Sequence of chain 1.B:
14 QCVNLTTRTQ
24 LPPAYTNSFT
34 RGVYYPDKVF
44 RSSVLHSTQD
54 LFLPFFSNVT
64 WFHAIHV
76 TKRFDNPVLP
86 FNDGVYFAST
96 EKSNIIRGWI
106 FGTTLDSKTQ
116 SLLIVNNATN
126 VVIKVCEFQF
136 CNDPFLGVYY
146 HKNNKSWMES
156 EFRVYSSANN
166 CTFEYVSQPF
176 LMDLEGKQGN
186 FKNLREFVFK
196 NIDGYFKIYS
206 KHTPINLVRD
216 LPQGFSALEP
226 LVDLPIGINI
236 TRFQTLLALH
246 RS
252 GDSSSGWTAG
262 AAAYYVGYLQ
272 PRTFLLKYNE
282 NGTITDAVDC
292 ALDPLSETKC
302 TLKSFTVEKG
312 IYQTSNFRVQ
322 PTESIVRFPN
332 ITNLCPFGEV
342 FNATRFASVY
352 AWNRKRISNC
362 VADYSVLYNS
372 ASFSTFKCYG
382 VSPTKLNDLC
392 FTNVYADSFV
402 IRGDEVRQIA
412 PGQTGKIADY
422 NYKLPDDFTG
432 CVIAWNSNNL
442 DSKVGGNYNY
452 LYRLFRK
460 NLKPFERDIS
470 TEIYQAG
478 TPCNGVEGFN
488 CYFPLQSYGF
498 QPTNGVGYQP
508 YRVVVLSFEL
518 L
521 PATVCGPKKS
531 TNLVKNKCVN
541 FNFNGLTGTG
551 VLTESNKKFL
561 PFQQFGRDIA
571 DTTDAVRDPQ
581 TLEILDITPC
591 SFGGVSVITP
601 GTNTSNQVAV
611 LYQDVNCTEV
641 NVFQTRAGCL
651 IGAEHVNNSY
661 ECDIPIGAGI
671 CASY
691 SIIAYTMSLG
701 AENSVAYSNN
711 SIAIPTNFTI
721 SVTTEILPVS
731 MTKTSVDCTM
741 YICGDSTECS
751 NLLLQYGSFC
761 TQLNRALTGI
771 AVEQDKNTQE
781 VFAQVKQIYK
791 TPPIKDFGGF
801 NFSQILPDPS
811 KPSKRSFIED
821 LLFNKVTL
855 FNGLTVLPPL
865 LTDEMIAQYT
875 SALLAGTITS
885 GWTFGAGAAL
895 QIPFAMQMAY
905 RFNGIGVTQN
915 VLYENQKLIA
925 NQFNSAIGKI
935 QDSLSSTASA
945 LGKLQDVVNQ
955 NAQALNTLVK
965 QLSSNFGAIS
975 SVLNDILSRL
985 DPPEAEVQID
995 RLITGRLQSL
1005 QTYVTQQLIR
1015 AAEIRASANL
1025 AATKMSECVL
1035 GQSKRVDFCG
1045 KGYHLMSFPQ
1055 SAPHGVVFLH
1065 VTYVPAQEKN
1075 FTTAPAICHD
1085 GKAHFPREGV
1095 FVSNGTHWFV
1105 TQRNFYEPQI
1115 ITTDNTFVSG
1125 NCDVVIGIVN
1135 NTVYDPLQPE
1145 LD

Binding-site contacts:
Ligand atom C5 contacts residue LEU922 of chain 1.B at 3.7 Å (hydrophobic).
Ligand atom C4 contacts residue ASN717 of chain 1.B at 4.2 Å.
Ligand atom N2 contacts residue GLN1071 of chain 1.B at 4.0 Å.
Ligand atom O5 contacts residue GLN1071 of chain 1.B at 3.8 Å.
Ligand atom C2 contacts residue ASN717 of chain 1.B at 2.5 Å.
Ligand atom C2 contacts residue GLN1071 of chain 1.B at 4.0 Å.
Ligand atom C6 contacts residue GLN926 of chain 1.B at 3.7 Å.
Ligand atom O7 contacts residue LEU922 of chain 1.B at 4.1 Å.
Ligand atom C7 contacts residue ASN717 of chain 1.B at 3.5 Å.
Ligand atom C3 contacts residue ASN717 of chain 1.B at 3.8 Å.
Ligand atom C4 contacts residue LEU922 of chain 1.B at 4.1 Å (hydrophobic).
Ligand atom O5 contacts residue GLN926 of chain 1.B at 4.4 Å.
Ligand atom C5 contacts residue ASN717 of chain 1.B at 3.7 Å.
Ligand atom C1 contacts residue ASN717 of chain 1.B at 1.4 Å.
Ligand atom C3 contacts residue LEU922 of chain 1.B at 4.2 Å (hydrophobic).
Ligand atom C6 contacts residue LEU922 of chain 1.B at 4.5 Å (hydrophobic).
Ligand atom C5 contacts residue GLN926 of chain 1.B at 4.2 Å.
Ligand atom O7 contacts residue ASN717 of chain 1.B at 3.7 Å.
Ligand atom N2 contacts residue ASN717 of chain 1.B at 2.9 Å (h-bond).
Ligand atom C1 contacts residue GLN1071 of chain 1.B at 3.8 Å.
Ligand atom O6 contacts residue GLN926 of chain 1.B at 3.7 Å.
Ligand atom O4 contacts residue LEU922 of chain 1.B at 3.7 Å.
Ligand atom O5 contacts residue ASN717 of chain 1.B at 2.4 Å (h-bond).

The small molecule below binds the protein below.
Small molecule (SMILES): CC(=O)N[C@@H]1[C@@H](O)[C@H](O)[C@@H](CO)O[C@H]1O